This small molecule binds to this protein.
Small molecule (SMILES): CC(C)C[C@](C)(N)C(=O)O

Sequence of chain 1.B:
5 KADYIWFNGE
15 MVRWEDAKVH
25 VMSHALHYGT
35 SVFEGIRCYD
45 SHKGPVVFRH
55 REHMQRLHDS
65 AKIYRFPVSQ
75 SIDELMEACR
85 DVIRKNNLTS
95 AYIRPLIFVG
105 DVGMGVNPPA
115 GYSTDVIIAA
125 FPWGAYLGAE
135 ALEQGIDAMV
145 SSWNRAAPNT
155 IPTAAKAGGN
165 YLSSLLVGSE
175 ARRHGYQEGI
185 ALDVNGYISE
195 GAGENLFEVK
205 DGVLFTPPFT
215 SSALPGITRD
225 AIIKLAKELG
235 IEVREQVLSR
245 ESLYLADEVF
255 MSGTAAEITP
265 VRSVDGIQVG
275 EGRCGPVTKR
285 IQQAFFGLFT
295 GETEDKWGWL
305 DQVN

Binding-site contacts:
Ligand atom CB1 contacts residue PHE37 of chain 1.B at 4.1 Å (hydrophobic).
Ligand atom CD2 contacts residue GLY197 of chain 1.B at 3.9 Å.
Ligand atom CD1 contacts residue TYR130 of chain 1.B at 4.4 Å (hydrophobic).
Ligand atom CD1 contacts residue VAL110 of chain 2.A at 4.0 Å (hydrophobic).
Ligand atom CD1 contacts residue TYR96 of chain 1.B at 4.2 Å (hydrophobic).
Ligand atom CB2 contacts residue PHE37 of chain 1.B at 4.1 Å (hydrophobic).
Ligand atom CD1 contacts residue TRP127 of chain 1.B at 4.3 Å (hydrophobic).
Ligand atom CD1 contacts residue TYR32 of chain 2.A at 3.7 Å (hydrophobic).
Ligand atom OXT contacts residue PLP1 of chain 1.F at 3.1 Å.
Ligand atom CB2 contacts residue LYS160 of chain 1.B at 3.2 Å.
Ligand atom CB1 contacts residue TYR96 of chain 1.B at 3.7 Å (hydrophobic).
Ligand atom OXT contacts residue ALA259 of chain 1.B at 3.2 Å (h-bond).
Ligand atom CG contacts residue TYR96 of chain 1.B at 4.2 Å (hydrophobic).
Ligand atom CB1 contacts residue PLP1 of chain 1.F at 3.7 Å.
Ligand atom CA contacts residue TYR96 of chain 1.B at 4.1 Å (hydrophobic).
Ligand atom C contacts residue TYR96 of chain 1.B at 3.8 Å (hydrophobic).
Ligand atom O contacts residue THR258 of chain 1.B at 3.4 Å.
Ligand atom OXT contacts residue THR258 of chain 1.B at 3.6 Å (h-bond).
Ligand atom CD2 contacts residue VAL110 of chain 2.A at 4.0 Å (hydrophobic).
Ligand atom CB2 contacts residue TYR96 of chain 1.B at 4.1 Å (hydrophobic).
Ligand atom OXT contacts residue GLY257 of chain 1.B at 4.3 Å.
Ligand atom C contacts residue THR258 of chain 1.B at 4.0 Å.
Ligand atom O contacts residue TYR96 of chain 1.B at 3.0 Å (h-bond).
Ligand atom OXT contacts residue GLY197 of chain 1.B at 4.2 Å.
Ligand atom CD2 contacts residue PLP1 of chain 1.F at 3.8 Å.
Ligand atom CD1 contacts residue MET108 of chain 2.A at 4.2 Å (hydrophobic).
Ligand atom N contacts residue TYR165 of chain 1.B at 4.0 Å.
Ligand atom O contacts residue PLP1 of chain 1.F at 4.1 Å.
Ligand atom CB2 contacts residue GLY39 of chain 1.B at 3.9 Å.
Ligand atom C contacts residue ALA259 of chain 1.B at 3.8 Å (hydrophobic).
Ligand atom C contacts residue PLP1 of chain 1.F at 3.1 Å.
Ligand atom CA contacts residue PLP1 of chain 1.F at 2.5 Å.
Ligand atom CB2 contacts residue PLP1 of chain 1.F at 3.0 Å.
Ligand atom N contacts residue GLY197 of chain 1.B at 3.9 Å.
Ligand atom O contacts residue GLY39 of chain 1.B at 3.6 Å.
Ligand atom CD2 contacts residue TYR165 of chain 1.B at 4.4 Å (hydrophobic).
Ligand atom N contacts residue LYS160 of chain 1.B at 3.3 Å (salt-bridge).
Ligand atom O contacts residue ALA259 of chain 1.B at 3.6 Å.
Ligand atom CA contacts residue LYS160 of chain 1.B at 3.9 Å.
Ligand atom N contacts residue PLP1 of chain 1.F at 1.4 Å.

Sequence of chain 2.A:
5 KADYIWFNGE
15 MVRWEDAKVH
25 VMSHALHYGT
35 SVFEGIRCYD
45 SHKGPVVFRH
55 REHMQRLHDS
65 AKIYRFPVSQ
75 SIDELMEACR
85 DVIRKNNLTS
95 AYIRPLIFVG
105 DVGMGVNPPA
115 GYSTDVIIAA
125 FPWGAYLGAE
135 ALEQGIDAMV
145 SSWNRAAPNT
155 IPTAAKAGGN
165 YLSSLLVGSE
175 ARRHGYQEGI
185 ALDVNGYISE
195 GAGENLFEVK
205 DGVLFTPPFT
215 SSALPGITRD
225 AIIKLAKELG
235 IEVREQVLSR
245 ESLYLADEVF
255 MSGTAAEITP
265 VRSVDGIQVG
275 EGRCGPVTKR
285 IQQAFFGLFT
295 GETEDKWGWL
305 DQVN